Sequence of chain 3.A:
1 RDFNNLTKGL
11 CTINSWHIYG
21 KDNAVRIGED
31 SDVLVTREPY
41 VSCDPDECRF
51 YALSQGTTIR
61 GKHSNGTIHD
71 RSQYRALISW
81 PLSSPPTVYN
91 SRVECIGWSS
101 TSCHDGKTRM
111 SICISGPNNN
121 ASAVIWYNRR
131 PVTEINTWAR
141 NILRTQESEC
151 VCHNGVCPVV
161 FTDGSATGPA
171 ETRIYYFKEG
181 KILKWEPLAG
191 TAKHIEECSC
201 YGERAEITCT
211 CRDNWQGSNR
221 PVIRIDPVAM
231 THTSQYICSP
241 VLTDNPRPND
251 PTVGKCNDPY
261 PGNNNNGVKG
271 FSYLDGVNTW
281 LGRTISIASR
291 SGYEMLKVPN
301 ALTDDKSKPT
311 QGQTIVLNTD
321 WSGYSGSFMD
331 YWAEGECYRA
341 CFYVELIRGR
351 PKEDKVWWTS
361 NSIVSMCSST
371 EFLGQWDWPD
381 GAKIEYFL

The protein below binds the small molecule below.
Small molecule (SMILES): CC(=O)N[C@H]1[C@H](O[C@H]2[C@H](O)[C@@H](NC(C)=O)CO[C@@H]2CO)O[C@H](CO)[C@@H](O[C@@H]2O[C@H](CO[C@H]3O[C@H](CO)[C@@H](O)[C@H](O)[C@@H]3O)[C@@H](O)[C@H](O[C@H]3O[C@H](CO)[C@@H](O)[C@H](O)[C@@H]3O[C@H]3O[C@H](CO)[C@@H](O)[C@H](O)[C@@H]3O[C@H]3O[C@H](CO)[C@@H](O)[C@H](O)[C@@H]3O)[C@@H]2O)[C@@H]1O

Binding-site contacts:
Ligand atom C5 contacts residue ASN120 of chain 3.A at 3.6 Å.
Ligand atom C5 contacts residue ARG283 of chain 2.A at 3.6 Å.
Ligand atom C7 contacts residue ASN120 of chain 3.A at 3.6 Å.
Ligand atom C6 contacts residue PRO309 of chain 2.A at 3.6 Å (hydrophobic).
Ligand atom N2 contacts residue ARG140 of chain 3.A at 3.4 Å (salt-bridge).
Ligand atom C6 contacts residue GLN311 of chain 2.A at 3.6 Å.
Ligand atom O6 contacts residue GLN375 of chain 2.A at 3.3 Å.
Ligand atom N2 contacts residue ASN120 of chain 3.A at 2.9 Å (h-bond).
Ligand atom O4 contacts residue ARG247 of chain 2.A at 3.1 Å (salt-bridge).
Ligand atom C6 contacts residue ASP250 of chain 2.A at 3.6 Å.
Ligand atom O2 contacts residue LEU296 of chain 2.A at 3.4 Å.
Ligand atom O6 contacts residue THR310 of chain 2.A at 3.6 Å.
Ligand atom O3 contacts residue GLY312 of chain 2.A at 2.9 Å (h-bond).
Ligand atom O3 contacts residue ASP250 of chain 2.A at 2.9 Å (salt-bridge).
Ligand atom C6 contacts residue THR310 of chain 2.A at 3.6 Å.
Ligand atom O3 contacts residue GLU294 of chain 2.A at 2.6 Å (salt-bridge).
Ligand atom O6 contacts residue ASP250 of chain 2.A at 2.7 Å (salt-bridge).
Ligand atom O3 contacts residue GLN311 of chain 2.A at 3.3 Å.
Ligand atom O5 contacts residue GLY374 of chain 2.A at 3.4 Å.
Ligand atom O3 contacts residue ASN249 of chain 2.A at 2.8 Å (h-bond).
Ligand atom C6 contacts residue LEU373 of chain 2.A at 3.4 Å (hydrophobic).
Ligand atom O4 contacts residue ARG283 of chain 2.A at 3.6 Å (salt-bridge).
Ligand atom C3 contacts residue GLY312 of chain 2.A at 3.2 Å.
Ligand atom O2 contacts residue GLY312 of chain 2.A at 3.1 Å.
Ligand atom O5 contacts residue ARG283 of chain 2.A at 3.2 Å (salt-bridge).
Ligand atom O5 contacts residue ASN120 of chain 3.A at 2.3 Å (h-bond).
Ligand atom O5 contacts residue GLN375 of chain 2.A at 3.4 Å (h-bond).
Ligand atom O2 contacts residue ASN249 of chain 2.A at 3.2 Å (h-bond).
Ligand atom C1 contacts residue ASN120 of chain 3.A at 1.4 Å.
Ligand atom C8 contacts residue ARG140 of chain 3.A at 3.2 Å.
Ligand atom O5 contacts residue GLY312 of chain 2.A at 3.6 Å (h-bond).
Ligand atom O6 contacts residue LYS308 of chain 2.A at 2.9 Å (salt-bridge).
Ligand atom C4 contacts residue GLU294 of chain 2.A at 3.6 Å.
Ligand atom C6 contacts residue ILE285 of chain 2.A at 3.5 Å (hydrophobic).
Ligand atom O4 contacts residue GLU294 of chain 2.A at 2.8 Å (salt-bridge).
Ligand atom C2 contacts residue ASN120 of chain 3.A at 2.4 Å.
Ligand atom O4 contacts residue ILE287 of chain 2.A at 3.4 Å.
Ligand atom O6 contacts residue ILE285 of chain 2.A at 2.8 Å (h-bond).
Ligand atom C3 contacts residue GLU294 of chain 2.A at 3.3 Å.
Ligand atom O3 contacts residue ARG283 of chain 2.A at 3.0 Å (salt-bridge).

Sequence of chain 2.A:
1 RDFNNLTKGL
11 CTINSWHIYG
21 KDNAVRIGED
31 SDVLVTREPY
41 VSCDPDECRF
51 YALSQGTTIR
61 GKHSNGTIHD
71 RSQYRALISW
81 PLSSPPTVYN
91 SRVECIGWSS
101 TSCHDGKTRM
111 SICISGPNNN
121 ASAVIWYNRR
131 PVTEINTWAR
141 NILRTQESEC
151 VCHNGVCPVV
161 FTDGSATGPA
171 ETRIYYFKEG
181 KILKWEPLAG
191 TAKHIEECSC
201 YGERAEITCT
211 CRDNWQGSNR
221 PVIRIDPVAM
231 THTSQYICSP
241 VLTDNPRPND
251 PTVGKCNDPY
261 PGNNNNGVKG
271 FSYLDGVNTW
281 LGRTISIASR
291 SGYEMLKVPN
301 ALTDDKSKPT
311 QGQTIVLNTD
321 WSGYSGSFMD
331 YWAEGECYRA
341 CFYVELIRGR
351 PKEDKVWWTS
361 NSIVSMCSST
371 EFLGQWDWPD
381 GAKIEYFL